This protein binds this small molecule.
Small molecule (SMILES): CC(=O)N[C@H]1[C@H](O[C@H]2[C@H](O)[C@@H](NC(C)=O)CO[C@@H]2CO)O[C@H](CO)[C@@H](O[C@@H]2O[C@H](CO)[C@@H](O)[C@H](O)[C@@H]2O)[C@@H]1O

Sequence of chain 1.C:
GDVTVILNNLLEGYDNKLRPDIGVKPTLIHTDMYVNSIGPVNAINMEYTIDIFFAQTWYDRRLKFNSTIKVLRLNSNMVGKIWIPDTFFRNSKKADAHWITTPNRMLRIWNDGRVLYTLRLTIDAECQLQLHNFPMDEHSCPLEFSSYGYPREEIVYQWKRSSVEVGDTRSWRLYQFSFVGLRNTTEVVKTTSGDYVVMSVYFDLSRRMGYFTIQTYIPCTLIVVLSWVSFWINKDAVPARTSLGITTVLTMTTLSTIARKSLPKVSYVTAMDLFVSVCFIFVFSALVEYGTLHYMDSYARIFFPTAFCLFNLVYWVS

Binding-site contacts:
Ligand atom C3 contacts residue ASN246 of chain 1.C at 3.8 Å.
Ligand atom O5 contacts residue ASN246 of chain 1.C at 2.4 Å (h-bond).
Ligand atom O5 contacts residue TRP221 of chain 1.C at 3.7 Å.
Ligand atom C2 contacts residue SER225 of chain 1.C at 3.8 Å.
Ligand atom C2 contacts residue ASN246 of chain 1.C at 2.5 Å.
Ligand atom C8 contacts residue ARG245 of chain 1.C at 4.5 Å.
Ligand atom C8 contacts residue TRP221 of chain 1.C at 4.1 Å (hydrophobic).
Ligand atom C7 contacts residue ASN246 of chain 1.C at 3.5 Å.
Ligand atom O5 contacts residue SER225 of chain 1.C at 4.2 Å.
Ligand atom O7 contacts residue LEU244 of chain 1.C at 3.9 Å.
Ligand atom N2 contacts residue ASN246 of chain 1.C at 2.9 Å (h-bond).
Ligand atom N2 contacts residue SER225 of chain 1.C at 3.8 Å.
Ligand atom C6 contacts residue TRP221 of chain 1.C at 3.7 Å (hydrophobic).
Ligand atom C4 contacts residue ASN246 of chain 1.C at 4.3 Å.
Ligand atom C8 contacts residue ASN246 of chain 1.C at 3.5 Å.
Ligand atom C3 contacts residue SER225 of chain 1.C at 3.7 Å.
Ligand atom O7 contacts residue ARG223 of chain 1.C at 4.1 Å.
Ligand atom C4 contacts residue SER225 of chain 1.C at 4.4 Å.
Ligand atom C5 contacts residue SER225 of chain 1.C at 4.0 Å.
Ligand atom C8 contacts residue ARG223 of chain 1.C at 4.2 Å.
Ligand atom C8 contacts residue LYS222 of chain 1.C at 4.4 Å.
Ligand atom C5 contacts residue TRP221 of chain 1.C at 4.1 Å (hydrophobic).
Ligand atom O6 contacts residue ASN246 of chain 1.C at 4.5 Å.
Ligand atom C5 contacts residue ASN246 of chain 1.C at 3.7 Å.
Ligand atom C1 contacts residue ASN246 of chain 1.C at 1.4 Å.
Ligand atom O7 contacts residue ASN246 of chain 1.C at 4.3 Å.
Ligand atom C1 contacts residue SER225 of chain 1.C at 3.4 Å.
Ligand atom O7 contacts residue ARG245 of chain 1.C at 4.3 Å.